The protein below binds the small molecule below.
Small molecule (SMILES): CC(=O)N[C@@H]1[C@@H](O)[C@H](O)[C@@H](CO)O[C@H]1O

Sequence of chain 28.D:
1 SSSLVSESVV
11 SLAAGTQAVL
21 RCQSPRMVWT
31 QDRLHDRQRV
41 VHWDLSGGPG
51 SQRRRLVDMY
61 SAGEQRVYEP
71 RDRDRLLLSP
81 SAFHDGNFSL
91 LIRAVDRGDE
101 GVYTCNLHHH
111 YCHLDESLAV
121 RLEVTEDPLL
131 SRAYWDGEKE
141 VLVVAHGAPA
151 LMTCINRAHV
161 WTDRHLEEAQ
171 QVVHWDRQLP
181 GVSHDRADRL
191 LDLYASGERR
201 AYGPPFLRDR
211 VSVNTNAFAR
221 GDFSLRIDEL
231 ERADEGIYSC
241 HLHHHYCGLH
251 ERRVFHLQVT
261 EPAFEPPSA

Binding-site contacts:
Ligand atom O7 contacts residue ASN87 of chain 28.D at 4.1 Å.
Ligand atom C6 contacts residue LEU151 of chain 28.D at 3.7 Å (hydrophobic).
Ligand atom O5 contacts residue ASN87 of chain 28.D at 2.3 Å (h-bond).
Ligand atom N2 contacts residue ILE155 of chain 28.D at 4.1 Å.
Ligand atom O5 contacts residue SER89 of chain 28.D at 2.8 Å (h-bond).
Ligand atom N2 contacts residue ASN87 of chain 28.D at 2.9 Å (h-bond).
Ligand atom C3 contacts residue ASN87 of chain 28.D at 3.8 Å.
Ligand atom C6 contacts residue SER89 of chain 28.D at 3.6 Å.
Ligand atom O4 contacts residue LEU151 of chain 28.D at 3.3 Å.
Ligand atom C1 contacts residue ASN87 of chain 28.D at 1.4 Å.
Ligand atom C5 contacts residue ASN87 of chain 28.D at 3.7 Å.
Ligand atom O6 contacts residue LEU91 of chain 28.D at 4.0 Å.
Ligand atom C7 contacts residue ILE155 of chain 28.D at 4.3 Å (hydrophobic).
Ligand atom O6 contacts residue SER89 of chain 28.D at 2.8 Å (h-bond).
Ligand atom C6 contacts residue LEU91 of chain 28.D at 4.2 Å (hydrophobic).
Ligand atom C2 contacts residue ASN87 of chain 28.D at 2.4 Å.
Ligand atom C5 contacts residue SER89 of chain 28.D at 3.3 Å.
Ligand atom O6 contacts residue LEU151 of chain 28.D at 3.4 Å.
Ligand atom C7 contacts residue ASN87 of chain 28.D at 3.8 Å.
Ligand atom C3 contacts residue LEU151 of chain 28.D at 4.2 Å (hydrophobic).
Ligand atom C4 contacts residue ASN87 of chain 28.D at 4.2 Å.
Ligand atom C1 contacts residue SER89 of chain 28.D at 3.3 Å.
Ligand atom C5 contacts residue LEU151 of chain 28.D at 3.8 Å (hydrophobic).
Ligand atom C4 contacts residue LEU151 of chain 28.D at 4.0 Å (hydrophobic).
Ligand atom C8 contacts residue ILE155 of chain 28.D at 3.7 Å (hydrophobic).